Sequence of chain 1.A:
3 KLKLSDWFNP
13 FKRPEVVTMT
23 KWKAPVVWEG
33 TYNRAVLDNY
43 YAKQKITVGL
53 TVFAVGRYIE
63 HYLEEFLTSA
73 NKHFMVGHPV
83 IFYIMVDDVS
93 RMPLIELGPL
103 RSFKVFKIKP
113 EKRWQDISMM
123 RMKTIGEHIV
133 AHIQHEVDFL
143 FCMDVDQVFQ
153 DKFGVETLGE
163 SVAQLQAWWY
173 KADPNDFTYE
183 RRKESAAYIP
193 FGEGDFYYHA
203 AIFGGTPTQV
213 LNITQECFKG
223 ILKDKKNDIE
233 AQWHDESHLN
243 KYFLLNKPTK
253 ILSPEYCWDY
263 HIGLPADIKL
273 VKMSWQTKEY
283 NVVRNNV

Binding-site contacts:
Ligand atom O1 contacts residue TRP170 of chain 1.A at 3.7 Å.
Ligand atom C5 contacts residue GLU238 of chain 1.A at 4.0 Å.
Ligand atom C5' contacts residue TRP170 of chain 1.A at 3.5 Å (hydrophobic).
Ligand atom O2 contacts residue LYS280 of chain 1.A at 3.7 Å.
Ligand atom C6 contacts residue TRP171 of chain 1.A at 4.1 Å (hydrophobic).
Ligand atom C6 contacts residue GLN168 of chain 1.A at 4.0 Å.
Ligand atom C2 contacts residue TRP277 of chain 1.A at 3.8 Å (hydrophobic).
Ligand atom C6' contacts residue TRP170 of chain 1.A at 3.3 Å (hydrophobic).
Ligand atom O6 contacts residue TRP171 of chain 1.A at 3.3 Å (h-bond).
Ligand atom C2 contacts residue GLN168 of chain 1.A at 3.7 Å.
Ligand atom O3 contacts residue UDP1 of chain 1.E at 2.6 Å (h-bond).
Ligand atom O2 contacts residue TRP277 of chain 1.A at 3.5 Å.
Ligand atom O4 contacts residue GLU238 of chain 1.A at 2.8 Å (salt-bridge).
Ligand atom O1 contacts residue TRP277 of chain 1.A at 3.6 Å.
Ligand atom O5 contacts residue TRP171 of chain 1.A at 4.1 Å.
Ligand atom C4' contacts residue TRP170 of chain 1.A at 4.1 Å (hydrophobic).
Ligand atom C6 contacts residue TYR199 of chain 1.A at 3.6 Å (hydrophobic).
Ligand atom O5 contacts residue GLN168 of chain 1.A at 2.9 Å (h-bond).
Ligand atom O6 contacts residue THR180 of chain 1.A at 2.7 Å (h-bond).
Ligand atom C6 contacts residue TRP235 of chain 1.A at 3.7 Å (hydrophobic).
Ligand atom C4 contacts residue GLN168 of chain 1.A at 3.8 Å.
Ligand atom C4 contacts residue GLU238 of chain 1.A at 3.3 Å.
Ligand atom O1 contacts residue GLN168 of chain 1.A at 3.4 Å (h-bond).
Ligand atom C1 contacts residue GLN168 of chain 1.A at 3.5 Å.
Ligand atom C3 contacts residue TRP235 of chain 1.A at 3.8 Å (hydrophobic).
Ligand atom O4 contacts residue GLN168 of chain 1.A at 2.9 Å (h-bond).
Ligand atom C4 contacts residue TRP235 of chain 1.A at 3.8 Å (hydrophobic).
Ligand atom N1' contacts residue TRP170 of chain 1.A at 4.3 Å.
Ligand atom C6 contacts residue GLU238 of chain 1.A at 3.5 Å.
Ligand atom C1 contacts residue TRP277 of chain 1.A at 4.3 Å (hydrophobic).
Ligand atom O3 contacts residue HIS201 of chain 1.A at 4.3 Å.
Ligand atom O4 contacts residue HIS201 of chain 1.A at 4.0 Å.
Ligand atom C3 contacts residue GLN168 of chain 1.A at 4.3 Å.
Ligand atom C2' contacts residue TRP171 of chain 1.A at 4.1 Å (hydrophobic).
Ligand atom C1' contacts residue TRP170 of chain 1.A at 3.8 Å (hydrophobic).
Ligand atom O6 contacts residue TRP235 of chain 1.A at 3.7 Å.
Ligand atom C6 contacts residue THR180 of chain 1.A at 3.3 Å.
Ligand atom C3 contacts residue UDP1 of chain 1.E at 3.6 Å.
Ligand atom C5 contacts residue TRP235 of chain 1.A at 3.8 Å (hydrophobic).
Ligand atom C5 contacts residue GLN168 of chain 1.A at 3.7 Å.

The small molecule below binds the protein below.
Small molecule (SMILES): O=[N+]([O-])c1ccc(O[C@@H]2O[C@H](CO)[C@H](O)[C@H](O)[C@H]2O)cc1